Binding-site contacts:
Ligand atom C7 contacts residue ASP753 of chain 1.A at 3.9 Å.
Ligand atom N2 contacts residue ASN731 of chain 1.A at 3.0 Å (h-bond).
Ligand atom C2 contacts residue ASN731 of chain 1.A at 2.5 Å.
Ligand atom N2 contacts residue SER733 of chain 1.A at 3.2 Å.
Ligand atom C7 contacts residue SER733 of chain 1.A at 3.9 Å.
Ligand atom O7 contacts residue HIS729 of chain 1.A at 3.9 Å.
Ligand atom C1 contacts residue HIS729 of chain 1.A at 3.9 Å.
Ligand atom C5 contacts residue ASN731 of chain 1.A at 3.6 Å.
Ligand atom C8 contacts residue ASP753 of chain 1.A at 3.6 Å.
Ligand atom C2 contacts residue SER733 of chain 1.A at 4.1 Å.
Ligand atom O4 contacts residue HIS729 of chain 1.A at 4.4 Å.
Ligand atom O7 contacts residue ASP753 of chain 1.A at 3.8 Å.
Ligand atom C1 contacts residue ASN731 of chain 1.A at 1.4 Å.
Ligand atom O5 contacts residue HIS729 of chain 1.A at 4.2 Å.
Ligand atom C1 contacts residue SER733 of chain 1.A at 4.0 Å.
Ligand atom C3 contacts residue ASN731 of chain 1.A at 3.8 Å.
Ligand atom C5 contacts residue HIS729 of chain 1.A at 4.1 Å.
Ligand atom O7 contacts residue ASN731 of chain 1.A at 3.4 Å (h-bond).
Ligand atom C3 contacts residue HIS729 of chain 1.A at 4.4 Å.
Ligand atom C8 contacts residue LYS750 of chain 1.A at 4.1 Å.
Ligand atom C8 contacts residue SER733 of chain 1.A at 3.8 Å.
Ligand atom C4 contacts residue ASN731 of chain 1.A at 4.2 Å.
Ligand atom C7 contacts residue ASN731 of chain 1.A at 3.4 Å.
Ligand atom O5 contacts residue ASN731 of chain 1.A at 2.2 Å (h-bond).

A small-molecule ligand and the protein it binds are described below.
Small molecule (SMILES): CC(=O)N[C@H]1[C@H](O[C@H]2[C@H](O)[C@@H](NC(C)=O)CO[C@@H]2CO)O[C@H](CO)[C@@H](O)[C@@H]1O

Sequence of chain 1.A:
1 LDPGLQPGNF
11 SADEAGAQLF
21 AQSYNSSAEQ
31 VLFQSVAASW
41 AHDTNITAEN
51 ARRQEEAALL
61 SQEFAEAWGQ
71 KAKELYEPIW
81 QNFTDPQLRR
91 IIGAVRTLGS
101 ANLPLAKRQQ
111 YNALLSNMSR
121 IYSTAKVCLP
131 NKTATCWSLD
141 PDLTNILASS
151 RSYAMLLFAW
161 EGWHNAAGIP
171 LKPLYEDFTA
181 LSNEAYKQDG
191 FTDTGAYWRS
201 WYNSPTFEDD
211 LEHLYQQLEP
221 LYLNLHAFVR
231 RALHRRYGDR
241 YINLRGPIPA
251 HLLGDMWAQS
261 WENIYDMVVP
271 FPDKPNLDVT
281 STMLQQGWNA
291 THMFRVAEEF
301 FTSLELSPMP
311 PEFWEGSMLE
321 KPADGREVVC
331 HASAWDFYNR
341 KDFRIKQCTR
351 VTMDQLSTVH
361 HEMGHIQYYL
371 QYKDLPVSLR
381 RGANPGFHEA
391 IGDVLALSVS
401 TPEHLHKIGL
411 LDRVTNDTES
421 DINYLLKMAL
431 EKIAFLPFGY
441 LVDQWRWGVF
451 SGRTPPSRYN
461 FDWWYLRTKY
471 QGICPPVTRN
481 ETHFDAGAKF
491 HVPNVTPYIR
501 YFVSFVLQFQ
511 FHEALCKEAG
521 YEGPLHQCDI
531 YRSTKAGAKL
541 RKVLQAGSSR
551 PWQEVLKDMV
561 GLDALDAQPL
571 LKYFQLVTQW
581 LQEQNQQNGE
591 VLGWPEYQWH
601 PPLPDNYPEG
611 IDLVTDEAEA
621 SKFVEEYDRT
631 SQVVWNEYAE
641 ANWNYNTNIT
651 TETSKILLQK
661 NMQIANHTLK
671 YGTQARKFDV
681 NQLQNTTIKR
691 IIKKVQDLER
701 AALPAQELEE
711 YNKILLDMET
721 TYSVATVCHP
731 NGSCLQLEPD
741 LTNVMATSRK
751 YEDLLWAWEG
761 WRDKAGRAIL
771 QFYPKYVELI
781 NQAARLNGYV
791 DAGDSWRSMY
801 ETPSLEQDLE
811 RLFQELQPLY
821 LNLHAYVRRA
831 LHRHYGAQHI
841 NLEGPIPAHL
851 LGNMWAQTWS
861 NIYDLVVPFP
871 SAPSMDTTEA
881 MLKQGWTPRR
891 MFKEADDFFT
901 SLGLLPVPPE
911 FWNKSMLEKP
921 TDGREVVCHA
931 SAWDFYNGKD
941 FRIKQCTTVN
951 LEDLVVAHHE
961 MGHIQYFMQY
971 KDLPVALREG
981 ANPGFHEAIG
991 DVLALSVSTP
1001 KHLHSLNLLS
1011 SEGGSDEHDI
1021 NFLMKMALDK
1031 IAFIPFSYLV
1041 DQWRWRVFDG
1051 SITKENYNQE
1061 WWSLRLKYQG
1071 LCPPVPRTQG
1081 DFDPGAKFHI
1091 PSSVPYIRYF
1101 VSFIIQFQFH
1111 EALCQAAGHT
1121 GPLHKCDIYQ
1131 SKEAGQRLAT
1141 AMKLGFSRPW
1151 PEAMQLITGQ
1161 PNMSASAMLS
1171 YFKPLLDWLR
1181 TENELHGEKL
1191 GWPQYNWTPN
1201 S